The small molecule below binds the protein below.
Small molecule (SMILES): Cc1ccc2nc(NCc3cc(C)nn3C)[nH]c2n1

Binding-site contacts:
Ligand atom C14 contacts residue DMS1 of chain 2.H at 3.5 Å.
Ligand atom C17 contacts residue DMS1 of chain 2.H at 3.7 Å.
Ligand atom C10 contacts residue VAL135 of chain 1.A at 3.8 Å (hydrophobic).
Ligand atom C13 contacts residue PHE70 of chain 2.A at 4.0 Å (hydrophobic).
Ligand atom C7 contacts residue VAL135 of chain 1.A at 3.9 Å (hydrophobic).
Ligand atom C17 contacts residue GLY9 of chain 2.A at 3.7 Å.
Ligand atom C8 contacts residue LEU131 of chain 1.A at 3.9 Å (hydrophobic).
Ligand atom C16 contacts residue SO41 of chain 1.E at 3.1 Å.
Ligand atom C8 contacts residue LEU102 of chain 2.A at 3.5 Å (hydrophobic).
Ligand atom N6 contacts residue MET74 of chain 2.A at 3.6 Å.
Ligand atom N19 contacts residue HIS138 of chain 1.A at 3.8 Å.
Ligand atom C14 contacts residue ALA37 of chain 2.A at 3.5 Å (hydrophobic).
Ligand atom N2 contacts residue LEU73 of chain 2.A at 3.5 Å.
Ligand atom C10 contacts residue LEU102 of chain 2.A at 3.7 Å (hydrophobic).
Ligand atom C9 contacts residue GLU134 of chain 1.A at 3.7 Å.
Ligand atom C10 contacts residue MET105 of chain 2.A at 3.7 Å (hydrophobic).
Ligand atom C18 contacts residue ASP72 of chain 2.A at 3.8 Å.
Ligand atom C18 contacts residue HIS138 of chain 1.A at 3.4 Å.
Ligand atom N15 contacts residue DMS1 of chain 2.H at 3.7 Å.
Ligand atom C4 contacts residue DMS1 of chain 2.H at 3.5 Å.
Ligand atom C13 contacts residue MET74 of chain 2.A at 3.8 Å (hydrophobic).
Ligand atom C7 contacts residue LEU102 of chain 2.A at 3.8 Å (hydrophobic).
Ligand atom N5 contacts residue DMS1 of chain 2.H at 3.5 Å.
Ligand atom C18 contacts residue SO41 of chain 1.E at 3.9 Å.
Ligand atom C13 contacts residue ALA37 of chain 2.A at 4.0 Å (hydrophobic).
Ligand atom C3 contacts residue LEU73 of chain 2.A at 3.7 Å (hydrophobic).
Ligand atom N19 contacts residue ASP72 of chain 2.A at 3.1 Å (salt-bridge).
Ligand atom N11 contacts residue ALA37 of chain 2.A at 3.5 Å.
Ligand atom N15 contacts residue ALA37 of chain 2.A at 3.3 Å.
Ligand atom C3 contacts residue MET74 of chain 2.A at 3.8 Å (hydrophobic).
Ligand atom N5 contacts residue HIS138 of chain 1.A at 4.0 Å.
Ligand atom N6 contacts residue LEU73 of chain 2.A at 3.6 Å.
Ligand atom C13 contacts residue DMS1 of chain 2.H at 3.5 Å.
Ligand atom C1 contacts residue MET74 of chain 2.A at 3.9 Å (hydrophobic).
Ligand atom N19 contacts residue LEU73 of chain 2.A at 3.9 Å.
Ligand atom N2 contacts residue MET74 of chain 2.A at 3.0 Å (h-bond).
Ligand atom C10 contacts residue ASN106 of chain 2.A at 3.7 Å.
Ligand atom C12 contacts residue ALA37 of chain 2.A at 4.0 Å (hydrophobic).
Ligand atom N19 contacts residue MET74 of chain 2.A at 3.9 Å.
Ligand atom C9 contacts residue DMS1 of chain 2.H at 3.7 Å.

Sequence of chain 1.A:
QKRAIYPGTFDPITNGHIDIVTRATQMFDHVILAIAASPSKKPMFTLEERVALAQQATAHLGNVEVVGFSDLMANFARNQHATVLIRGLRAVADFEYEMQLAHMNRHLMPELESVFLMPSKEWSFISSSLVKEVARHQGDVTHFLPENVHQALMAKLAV

Sequence of chain 2.A:
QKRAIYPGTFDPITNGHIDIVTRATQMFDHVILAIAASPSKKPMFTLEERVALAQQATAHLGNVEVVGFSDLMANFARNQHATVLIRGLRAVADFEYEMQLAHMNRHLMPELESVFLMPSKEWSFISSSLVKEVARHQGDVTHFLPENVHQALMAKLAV